The small molecule below binds the protein below.
Small molecule (SMILES): CC(=O)N[C@H]1[C@H](O[C@H]2[C@H](O)[C@@H](NC(C)=O)CO[C@@H]2CO)O[C@H](CO)[C@@H](O)[C@@H]1O

Sequence of chain 1.A:
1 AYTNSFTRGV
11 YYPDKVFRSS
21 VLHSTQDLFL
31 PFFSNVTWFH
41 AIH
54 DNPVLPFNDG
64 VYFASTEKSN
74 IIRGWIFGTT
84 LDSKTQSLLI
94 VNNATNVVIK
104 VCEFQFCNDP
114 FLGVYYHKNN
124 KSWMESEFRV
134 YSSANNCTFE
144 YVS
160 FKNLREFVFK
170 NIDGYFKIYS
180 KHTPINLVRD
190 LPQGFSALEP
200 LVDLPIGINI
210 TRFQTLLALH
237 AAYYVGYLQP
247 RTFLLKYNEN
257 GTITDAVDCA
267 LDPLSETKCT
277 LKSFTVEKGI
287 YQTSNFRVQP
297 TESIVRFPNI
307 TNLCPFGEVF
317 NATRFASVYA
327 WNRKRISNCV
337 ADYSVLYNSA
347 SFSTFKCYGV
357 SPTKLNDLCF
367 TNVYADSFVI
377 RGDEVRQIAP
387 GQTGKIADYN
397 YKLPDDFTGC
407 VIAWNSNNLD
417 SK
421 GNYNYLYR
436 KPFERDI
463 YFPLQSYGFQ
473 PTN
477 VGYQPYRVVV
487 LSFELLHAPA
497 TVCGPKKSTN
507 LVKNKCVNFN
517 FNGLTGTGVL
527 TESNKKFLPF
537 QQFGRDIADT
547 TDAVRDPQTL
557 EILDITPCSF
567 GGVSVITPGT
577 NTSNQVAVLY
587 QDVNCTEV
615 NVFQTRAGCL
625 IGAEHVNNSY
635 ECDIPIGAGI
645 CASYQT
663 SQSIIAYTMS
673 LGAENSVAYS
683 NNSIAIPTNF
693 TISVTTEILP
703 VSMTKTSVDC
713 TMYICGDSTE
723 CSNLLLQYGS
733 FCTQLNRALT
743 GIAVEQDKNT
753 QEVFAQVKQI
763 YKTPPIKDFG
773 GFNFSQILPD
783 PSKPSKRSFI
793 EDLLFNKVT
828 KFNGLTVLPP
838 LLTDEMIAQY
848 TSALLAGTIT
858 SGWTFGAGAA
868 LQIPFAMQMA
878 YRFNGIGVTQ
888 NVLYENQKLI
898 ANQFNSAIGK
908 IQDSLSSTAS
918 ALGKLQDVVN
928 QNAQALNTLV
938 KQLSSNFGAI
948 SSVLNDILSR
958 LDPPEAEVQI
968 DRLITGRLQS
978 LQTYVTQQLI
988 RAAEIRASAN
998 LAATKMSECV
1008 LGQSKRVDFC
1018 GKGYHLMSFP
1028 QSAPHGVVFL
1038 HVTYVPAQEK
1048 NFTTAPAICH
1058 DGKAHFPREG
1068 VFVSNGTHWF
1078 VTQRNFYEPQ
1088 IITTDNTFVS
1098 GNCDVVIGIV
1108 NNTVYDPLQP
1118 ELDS

Binding-site contacts:
Ligand atom O6 contacts residue GLN778 of chain 1.A at 3.1 Å (h-bond).
Ligand atom C3 contacts residue ASN775 of chain 1.A at 3.8 Å.
Ligand atom C6 contacts residue SER777 of chain 1.A at 4.1 Å.
Ligand atom N2 contacts residue ASN775 of chain 1.A at 3.0 Å (h-bond).
Ligand atom C6 contacts residue GLN778 of chain 1.A at 3.5 Å.
Ligand atom C1 contacts residue ASN775 of chain 1.A at 1.4 Å.
Ligand atom C5 contacts residue SER777 of chain 1.A at 3.5 Å.
Ligand atom C5 contacts residue GLN778 of chain 1.A at 4.0 Å.
Ligand atom C1 contacts residue SER777 of chain 1.A at 3.4 Å.
Ligand atom O5 contacts residue SER777 of chain 1.A at 3.3 Å (h-bond).
Ligand atom O6 contacts residue SER777 of chain 1.A at 3.8 Å.
Ligand atom C2 contacts residue ASN775 of chain 1.A at 2.5 Å.
Ligand atom C7 contacts residue ASN775 of chain 1.A at 3.2 Å.
Ligand atom O5 contacts residue ASN775 of chain 1.A at 2.3 Å (h-bond).
Ligand atom C5 contacts residue ASN775 of chain 1.A at 3.7 Å.
Ligand atom C4 contacts residue ASN775 of chain 1.A at 4.2 Å.
Ligand atom O7 contacts residue ASN775 of chain 1.A at 2.8 Å (h-bond).
Ligand atom C8 contacts residue PHE791 of chain 1.A at 4.1 Å (hydrophobic).